Sequence of chain 5.T:
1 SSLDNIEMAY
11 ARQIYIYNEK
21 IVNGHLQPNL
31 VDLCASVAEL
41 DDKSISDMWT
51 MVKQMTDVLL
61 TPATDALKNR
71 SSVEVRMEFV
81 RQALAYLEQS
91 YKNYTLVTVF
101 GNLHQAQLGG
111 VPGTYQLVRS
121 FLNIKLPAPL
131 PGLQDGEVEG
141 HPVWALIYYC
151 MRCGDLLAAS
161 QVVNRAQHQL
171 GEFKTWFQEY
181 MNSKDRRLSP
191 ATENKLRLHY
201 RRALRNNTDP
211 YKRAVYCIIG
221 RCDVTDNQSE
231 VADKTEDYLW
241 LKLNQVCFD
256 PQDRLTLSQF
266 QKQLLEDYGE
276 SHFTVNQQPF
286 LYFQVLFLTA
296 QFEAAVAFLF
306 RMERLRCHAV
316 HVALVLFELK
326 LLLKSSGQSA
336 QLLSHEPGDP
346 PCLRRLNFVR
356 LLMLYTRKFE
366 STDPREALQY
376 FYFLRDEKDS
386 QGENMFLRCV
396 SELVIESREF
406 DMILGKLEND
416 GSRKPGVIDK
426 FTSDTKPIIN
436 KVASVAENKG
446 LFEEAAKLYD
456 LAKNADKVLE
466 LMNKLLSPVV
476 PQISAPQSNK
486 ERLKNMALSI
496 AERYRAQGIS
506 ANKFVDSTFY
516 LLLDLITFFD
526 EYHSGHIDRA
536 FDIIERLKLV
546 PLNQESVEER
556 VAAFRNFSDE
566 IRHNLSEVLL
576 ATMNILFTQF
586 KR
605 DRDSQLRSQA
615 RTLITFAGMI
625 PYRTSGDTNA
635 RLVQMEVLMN

A small-molecule ligand and the protein it binds are described below.
Small molecule (SMILES): CC[C@H](C)[C@H](NC(=O)[C@H](CO)NC(=O)[C@H](CCCN=C(N)N)NC(=O)[C@@H](NC(=O)[C@@H]1CCCN1C(=O)[C@@H]1CCCN1C(=O)[C@H](C)N)C(C)C)C(=O)N[C@H](C=O)Cc1ccc(O)cc1

Binding-site contacts:
Ligand atom CG2 contacts residue ASN281 of chain 5.T at 3.6 Å.
Ligand atom CG1 contacts residue TYR94 of chain 5.T at 3.8 Å (hydrophobic).
Ligand atom CB contacts residue LEU286 of chain 5.T at 3.9 Å (hydrophobic).
Ligand atom CB contacts residue TYR238 of chain 5.T at 3.6 Å (hydrophobic).
Ligand atom O contacts residue LYS234 of chain 5.T at 3.6 Å.
Ligand atom N contacts residue ASN227 of chain 5.T at 3.0 Å (h-bond).
Ligand atom N contacts residue TYR273 of chain 5.T at 3.9 Å.
Ligand atom O contacts residue ASN227 of chain 5.T at 3.6 Å.
Ligand atom O contacts residue HIS277 of chain 5.T at 3.4 Å.
Ligand atom CD contacts residue TYR273 of chain 5.T at 3.3 Å (hydrophobic).
Ligand atom O contacts residue ASN281 of chain 5.T at 2.6 Å (h-bond).
Ligand atom CD1 contacts residue TYR91 of chain 5.T at 3.9 Å (hydrophobic).
Ligand atom C contacts residue THR235 of chain 5.T at 3.6 Å.
Ligand atom C contacts residue ASN227 of chain 5.T at 3.5 Å.
Ligand atom C contacts residue THR235 of chain 5.T at 3.6 Å.
Ligand atom CG2 contacts residue LEU286 of chain 5.T at 3.7 Å (hydrophobic).
Ligand atom CD contacts residue HIS277 of chain 5.T at 3.9 Å.
Ligand atom CA contacts residue ASN227 of chain 5.T at 3.7 Å.
Ligand atom O contacts residue LEU286 of chain 5.T at 3.2 Å.
Ligand atom O contacts residue THR235 of chain 5.T at 3.0 Å (h-bond).
Ligand atom C contacts residue ASN281 of chain 5.T at 3.8 Å.
Ligand atom CG1 contacts residue VAL280 of chain 5.T at 4.0 Å (hydrophobic).
Ligand atom CD1 contacts residue TYR94 of chain 5.T at 3.5 Å (hydrophobic).
Ligand atom O contacts residue THR235 of chain 5.T at 3.1 Å (h-bond).
Ligand atom CG2 contacts residue HIS277 of chain 5.T at 3.3 Å.
Ligand atom CA contacts residue THR235 of chain 5.T at 3.6 Å.
Ligand atom CG2 contacts residue PHE278 of chain 5.T at 3.7 Å (hydrophobic).
Ligand atom CB contacts residue HIS277 of chain 5.T at 3.7 Å.
Ligand atom O contacts residue TYR94 of chain 5.T at 2.9 Å.
Ligand atom CG contacts residue TYR273 of chain 5.T at 3.6 Å (hydrophobic).
Ligand atom N contacts residue THR235 of chain 5.T at 3.9 Å.
Ligand atom C contacts residue THR235 of chain 5.T at 3.6 Å.
Ligand atom CB contacts residue ASP233 of chain 5.T at 3.0 Å.
Ligand atom CG contacts residue ASP233 of chain 5.T at 3.0 Å.
Ligand atom C contacts residue TYR94 of chain 5.T at 4.0 Å (hydrophobic).
Ligand atom C contacts residue LEU286 of chain 5.T at 3.8 Å (hydrophobic).
Ligand atom CG contacts residue LYS234 of chain 5.T at 3.3 Å.
Ligand atom CG2 contacts residue GLU236 of chain 5.T at 3.3 Å.
Ligand atom CG contacts residue HIS277 of chain 5.T at 3.8 Å.
Ligand atom N contacts residue THR235 of chain 5.T at 3.5 Å (h-bond).